Binding-site contacts:
Ligand atom C2 contacts residue ASN78 of chain 15.E at 2.7 Å.
Ligand atom O6 contacts residue VAL68 of chain 15.E at 3.8 Å.
Ligand atom C5 contacts residue ASN78 of chain 15.E at 3.5 Å.
Ligand atom O5 contacts residue ALA69 of chain 15.E at 3.5 Å.
Ligand atom C7 contacts residue ASN78 of chain 15.E at 3.9 Å.
Ligand atom O7 contacts residue ASN78 of chain 15.E at 4.0 Å.
Ligand atom O5 contacts residue SER80 of chain 15.E at 4.1 Å.
Ligand atom O6 contacts residue ALA69 of chain 15.E at 4.0 Å.
Ligand atom C3 contacts residue ASN78 of chain 15.E at 4.0 Å.
Ligand atom C1 contacts residue ASN78 of chain 15.E at 1.4 Å.
Ligand atom C6 contacts residue ALA69 of chain 15.E at 4.1 Å (hydrophobic).
Ligand atom C5 contacts residue ALA69 of chain 15.E at 4.4 Å (hydrophobic).
Ligand atom C1 contacts residue ALA69 of chain 15.E at 4.3 Å (hydrophobic).
Ligand atom C1 contacts residue SER80 of chain 15.E at 3.8 Å.
Ligand atom C6 contacts residue ASN78 of chain 15.E at 4.5 Å.
Ligand atom C5 contacts residue SER80 of chain 15.E at 4.0 Å.
Ligand atom O5 contacts residue ASN78 of chain 15.E at 2.2 Å (h-bond).
Ligand atom C7 contacts residue TYR23 of chain 15.E at 4.0 Å (hydrophobic).
Ligand atom C5 contacts residue VAL68 of chain 15.E at 4.4 Å (hydrophobic).
Ligand atom C6 contacts residue VAL68 of chain 15.E at 3.1 Å (hydrophobic).
Ligand atom O7 contacts residue TYR23 of chain 15.E at 4.2 Å.
Ligand atom N2 contacts residue ASN78 of chain 15.E at 3.2 Å (h-bond).
Ligand atom C8 contacts residue TYR23 of chain 15.E at 3.3 Å (hydrophobic).
Ligand atom C4 contacts residue ASN78 of chain 15.E at 4.2 Å.

Sequence of chain 15.E:
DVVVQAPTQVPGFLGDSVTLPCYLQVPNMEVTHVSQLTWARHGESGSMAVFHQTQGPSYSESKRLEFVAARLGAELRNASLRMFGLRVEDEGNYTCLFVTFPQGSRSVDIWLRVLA

This small molecule binds to this protein.
Small molecule (SMILES): CC(=O)N[C@H]1[C@H](O[C@H]2[C@H](O)[C@@H](NC(C)=O)CO[C@@H]2CO)O[C@H](CO)[C@@H](O[C@@H]2O[C@H](CO)[C@@H](O)[C@H](O)[C@@H]2O)[C@@H]1O